This small molecule binds to this protein.
Small molecule (SMILES): CC(=O)N[C@H]1[C@H]([C@H](O)[C@H](O)CO)O[C@@](O[C@H](CO)[C@@H](O)[C@@H]2O[C@@H](C(=O)O)C[C@H](O)[C@H]2NC(C)=O)(C(=O)O)C[C@@H]1O

Sequence of chain 40.E:
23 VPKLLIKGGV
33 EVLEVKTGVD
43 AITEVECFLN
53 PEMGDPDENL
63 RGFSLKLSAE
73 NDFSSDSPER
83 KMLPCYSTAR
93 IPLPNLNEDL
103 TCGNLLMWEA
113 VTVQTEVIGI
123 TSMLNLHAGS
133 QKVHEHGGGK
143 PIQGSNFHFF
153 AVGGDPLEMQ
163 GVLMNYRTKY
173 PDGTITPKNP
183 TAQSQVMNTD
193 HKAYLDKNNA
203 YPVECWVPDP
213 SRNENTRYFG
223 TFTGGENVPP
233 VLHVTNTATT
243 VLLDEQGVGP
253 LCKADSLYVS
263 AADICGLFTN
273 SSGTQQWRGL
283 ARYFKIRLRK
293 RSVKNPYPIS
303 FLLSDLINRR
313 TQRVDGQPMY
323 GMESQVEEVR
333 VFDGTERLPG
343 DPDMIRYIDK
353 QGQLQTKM

Sequence of chain 40.C:
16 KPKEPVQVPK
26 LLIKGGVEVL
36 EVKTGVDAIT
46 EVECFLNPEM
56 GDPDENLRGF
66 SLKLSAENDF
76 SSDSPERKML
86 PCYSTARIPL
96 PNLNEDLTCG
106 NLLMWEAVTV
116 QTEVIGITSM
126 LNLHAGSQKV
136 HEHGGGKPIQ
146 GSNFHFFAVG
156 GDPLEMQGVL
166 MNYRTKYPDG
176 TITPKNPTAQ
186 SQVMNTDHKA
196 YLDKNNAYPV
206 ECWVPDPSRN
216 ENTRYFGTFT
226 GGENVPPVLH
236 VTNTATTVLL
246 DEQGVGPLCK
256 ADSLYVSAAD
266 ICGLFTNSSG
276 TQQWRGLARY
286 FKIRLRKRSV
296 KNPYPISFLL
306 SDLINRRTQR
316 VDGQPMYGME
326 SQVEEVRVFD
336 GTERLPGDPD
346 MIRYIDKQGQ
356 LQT

Sequence of chain 40.D:
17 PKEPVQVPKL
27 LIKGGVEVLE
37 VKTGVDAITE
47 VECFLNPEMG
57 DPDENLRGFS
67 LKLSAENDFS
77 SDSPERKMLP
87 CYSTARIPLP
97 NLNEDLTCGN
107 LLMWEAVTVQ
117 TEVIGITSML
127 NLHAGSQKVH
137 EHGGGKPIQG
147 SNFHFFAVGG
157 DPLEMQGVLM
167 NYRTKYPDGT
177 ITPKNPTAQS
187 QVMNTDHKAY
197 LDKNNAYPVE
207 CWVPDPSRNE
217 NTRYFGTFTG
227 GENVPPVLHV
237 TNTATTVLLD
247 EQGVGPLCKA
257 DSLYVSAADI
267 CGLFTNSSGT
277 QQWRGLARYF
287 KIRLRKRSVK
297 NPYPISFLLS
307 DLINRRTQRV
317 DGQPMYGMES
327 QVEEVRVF

Binding-site contacts:
Ligand atom C10 contacts residue LYS68 of chain 40.D at 3.8 Å.
Ligand atom C1 contacts residue SER274 of chain 40.D at 3.4 Å.
Ligand atom C9 contacts residue GLN278 of chain 40.D at 3.2 Å.
Ligand atom O1A contacts residue THR276 of chain 40.D at 2.6 Å (h-bond).
Ligand atom C11 contacts residue THR276 of chain 40.D at 3.4 Å.
Ligand atom O1B contacts residue SER274 of chain 40.D at 2.4 Å (h-bond).
Ligand atom O1B contacts residue LYS68 of chain 40.D at 3.6 Å.
Ligand atom C11 contacts residue GLN278 of chain 40.D at 3.5 Å.
Ligand atom C7 contacts residue GLN278 of chain 40.D at 3.8 Å.
Ligand atom C6 contacts residue LYS68 of chain 40.D at 3.8 Å.
Ligand atom O8 contacts residue THR276 of chain 40.D at 3.8 Å.
Ligand atom C6 contacts residue ASN272 of chain 40.D at 3.7 Å.
Ligand atom C11 contacts residue PHE65 of chain 40.D at 3.8 Å (hydrophobic).
Ligand atom C11 contacts residue HIS138 of chain 40.C at 3.3 Å.
Ligand atom C10 contacts residue LEU62 of chain 40.D at 3.5 Å (hydrophobic).
Ligand atom C11 contacts residue PHE75 of chain 40.E at 1.8 Å (hydrophobic).
Ligand atom O9 contacts residue LEU67 of chain 40.D at 3.2 Å.
Ligand atom C11 contacts residue LYS68 of chain 40.D at 3.7 Å.
Ligand atom C1 contacts residue THR276 of chain 40.D at 3.4 Å.
Ligand atom N5 contacts residue LYS68 of chain 40.D at 2.9 Å (salt-bridge).
Ligand atom O8 contacts residue GLN278 of chain 40.D at 3.5 Å (h-bond).
Ligand atom O10 contacts residue PHE75 of chain 40.E at 2.6 Å.
Ligand atom O7 contacts residue LEU62 of chain 40.D at 3.5 Å.
Ligand atom O1B contacts residue THR276 of chain 40.D at 3.5 Å (h-bond).
Ligand atom O8 contacts residue ASN272 of chain 40.D at 3.4 Å (h-bond).
Ligand atom C10 contacts residue PHE75 of chain 40.E at 2.7 Å (hydrophobic).
Ligand atom O8 contacts residue LYS68 of chain 40.D at 3.5 Å.
Ligand atom O1A contacts residue SER274 of chain 40.D at 3.8 Å.
Ligand atom C9 contacts residue LYS68 of chain 40.D at 3.8 Å.
Ligand atom C8 contacts residue GLN278 of chain 40.D at 3.7 Å.
Ligand atom C11 contacts residue PHE270 of chain 40.D at 3.9 Å (hydrophobic).
Ligand atom C5 contacts residue LYS68 of chain 40.D at 3.7 Å.
Ligand atom C11 contacts residue ASN272 of chain 40.D at 3.6 Å.
Ligand atom N5 contacts residue GLN278 of chain 40.D at 3.9 Å.
Ligand atom N5 contacts residue PHE75 of chain 40.E at 3.8 Å.
Ligand atom O10 contacts residue LEU62 of chain 40.D at 3.1 Å.
Ligand atom O9 contacts residue LYS68 of chain 40.D at 2.8 Å (salt-bridge).
Ligand atom O1A contacts residue ASN272 of chain 40.D at 3.6 Å (h-bond).
Ligand atom N5 contacts residue ASN272 of chain 40.D at 3.3 Å (h-bond).
Ligand atom C11 contacts residue LEU62 of chain 40.D at 3.9 Å (hydrophobic).